The small molecule below binds the protein below.
Small molecule (SMILES): CC(=O)N[C@H]1[C@H](O[C@H]2[C@H](O)[C@@H](NC(C)=O)CO[C@@H]2CO)O[C@H](CO)[C@@H](O[C@@H]2O[C@H](CO)[C@@H](O)[C@H](O)[C@@H]2O)[C@@H]1O

Binding-site contacts:
Ligand atom O5 contacts residue ASN163 of chain 1.F at 3.6 Å (h-bond).
Ligand atom O7 contacts residue ASN163 of chain 1.F at 3.9 Å.
Ligand atom C8 contacts residue PHE162 of chain 1.F at 3.9 Å (hydrophobic).
Ligand atom C7 contacts residue GLN169 of chain 1.E at 4.4 Å.
Ligand atom C8 contacts residue ASN163 of chain 1.F at 3.8 Å.
Ligand atom C6 contacts residue GLN167 of chain 1.E at 3.8 Å.
Ligand atom C2 contacts residue ASN163 of chain 1.F at 3.5 Å.
Ligand atom C1 contacts residue ASN163 of chain 1.F at 2.8 Å.
Ligand atom O6 contacts residue GLN167 of chain 1.E at 3.8 Å.
Ligand atom C2 contacts residue GLN169 of chain 1.E at 3.3 Å.
Ligand atom C4 contacts residue GLN169 of chain 1.E at 3.7 Å.
Ligand atom C1 contacts residue GLN169 of chain 1.E at 3.9 Å.
Ligand atom C5 contacts residue ASN163 of chain 1.F at 4.2 Å.
Ligand atom O3 contacts residue GLN169 of chain 1.E at 4.1 Å.
Ligand atom O7 contacts residue SER170 of chain 1.E at 3.5 Å.
Ligand atom C3 contacts residue ASN163 of chain 1.F at 3.8 Å.
Ligand atom O6 contacts residue ILE168 of chain 1.E at 3.9 Å.
Ligand atom O7 contacts residue GLN169 of chain 1.E at 3.8 Å.
Ligand atom O5 contacts residue ILE168 of chain 1.E at 3.3 Å.
Ligand atom O5 contacts residue GLN169 of chain 1.E at 3.1 Å (h-bond).
Ligand atom C5 contacts residue GLN169 of chain 1.E at 3.9 Å.
Ligand atom C1 contacts residue ILE168 of chain 1.E at 3.9 Å (hydrophobic).
Ligand atom C6 contacts residue ILE168 of chain 1.E at 4.0 Å (hydrophobic).
Ligand atom N2 contacts residue ASN163 of chain 1.F at 3.3 Å (h-bond).
Ligand atom O4 contacts residue GLN169 of chain 1.E at 4.5 Å.
Ligand atom O2 contacts residue GLN169 of chain 1.E at 3.8 Å.
Ligand atom C8 contacts residue GLN161 of chain 1.F at 4.4 Å.
Ligand atom C5 contacts residue ILE168 of chain 1.E at 4.2 Å (hydrophobic).
Ligand atom C7 contacts residue ASN163 of chain 1.F at 3.5 Å.
Ligand atom C3 contacts residue GLN169 of chain 1.E at 3.9 Å.
Ligand atom O6 contacts residue GLN169 of chain 1.E at 3.0 Å (h-bond).
Ligand atom C6 contacts residue GLN169 of chain 1.E at 3.6 Å.
Ligand atom N2 contacts residue GLN169 of chain 1.E at 4.3 Å.

Sequence of chain 1.F:
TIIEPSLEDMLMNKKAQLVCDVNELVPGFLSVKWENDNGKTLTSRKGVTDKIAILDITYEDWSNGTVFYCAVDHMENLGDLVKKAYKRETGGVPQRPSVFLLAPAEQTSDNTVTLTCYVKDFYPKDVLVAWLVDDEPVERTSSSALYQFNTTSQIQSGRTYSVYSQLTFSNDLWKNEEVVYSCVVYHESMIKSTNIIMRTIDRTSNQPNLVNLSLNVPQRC

Sequence of chain 1.E:
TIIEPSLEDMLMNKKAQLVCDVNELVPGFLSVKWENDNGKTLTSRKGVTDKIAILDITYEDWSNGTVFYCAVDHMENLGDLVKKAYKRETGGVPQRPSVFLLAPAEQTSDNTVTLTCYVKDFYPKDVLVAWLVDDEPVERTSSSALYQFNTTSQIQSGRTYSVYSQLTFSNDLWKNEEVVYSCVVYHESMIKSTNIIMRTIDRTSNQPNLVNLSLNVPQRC